Sequence of chain 1.F:
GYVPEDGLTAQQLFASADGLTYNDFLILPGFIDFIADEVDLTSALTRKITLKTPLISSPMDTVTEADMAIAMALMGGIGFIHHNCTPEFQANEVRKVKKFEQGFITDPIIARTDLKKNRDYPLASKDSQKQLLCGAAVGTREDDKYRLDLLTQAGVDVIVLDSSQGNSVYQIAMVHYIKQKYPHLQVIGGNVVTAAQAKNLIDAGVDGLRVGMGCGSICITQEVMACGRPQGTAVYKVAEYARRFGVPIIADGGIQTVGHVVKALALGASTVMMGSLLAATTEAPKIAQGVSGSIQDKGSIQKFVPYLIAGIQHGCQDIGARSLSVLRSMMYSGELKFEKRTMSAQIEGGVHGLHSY

Binding-site contacts:
Ligand atom O3' contacts residue ARG322 of chain 1.F at 3.1 Å (salt-bridge).
Ligand atom C4 contacts residue CYS331 of chain 1.F at 3.8 Å (hydrophobic).
Ligand atom C2' contacts residue ASP364 of chain 1.F at 3.6 Å.
Ligand atom O2' contacts residue ASP364 of chain 1.F at 2.8 Å (salt-bridge).
Ligand atom C3' contacts residue ARG322 of chain 1.F at 3.8 Å.
Ligand atom N7 contacts residue ILE330 of chain 1.F at 3.8 Å.
Ligand atom O3P contacts residue SER388 of chain 1.F at 2.6 Å (h-bond).
Ligand atom C8 contacts residue ILE330 of chain 1.F at 3.6 Å (hydrophobic).
Ligand atom P contacts residue SER329 of chain 1.F at 3.8 Å.
Ligand atom O2' contacts residue ARG322 of chain 1.F at 3.1 Å (salt-bridge).
Ligand atom O2P contacts residue SER388 of chain 1.F at 3.4 Å (h-bond).
Ligand atom O5' contacts residue GLY365 of chain 1.F at 3.5 Å.
Ligand atom O3P contacts residue SER329 of chain 1.F at 4.0 Å.
Ligand atom C2' contacts residue NAD1 of chain 1.S at 3.8 Å.
Ligand atom O1P contacts residue SER329 of chain 1.F at 2.9 Å (h-bond).
Ligand atom O2' contacts residue ASN303 of chain 1.F at 3.3 Å (h-bond).
Ligand atom O5' contacts residue GLY328 of chain 1.F at 3.9 Å.
Ligand atom C3' contacts residue MET70 of chain 1.F at 3.9 Å (hydrophobic).
Ligand atom C2 contacts residue THR333 of chain 1.F at 3.8 Å.
Ligand atom N3 contacts residue NAD1 of chain 1.S at 3.8 Å.
Ligand atom O1P contacts residue GLY328 of chain 1.F at 3.5 Å.
Ligand atom C4' contacts residue ASP364 of chain 1.F at 3.4 Å.
Ligand atom O3P contacts residue GLY387 of chain 1.F at 3.7 Å.
Ligand atom P contacts residue GLY366 of chain 1.F at 3.9 Å.
Ligand atom O6 contacts residue NAD1 of chain 1.S at 3.9 Å.
Ligand atom P contacts residue SER388 of chain 1.F at 3.7 Å.
Ligand atom O6 contacts residue GLN441 of chain 1.F at 3.8 Å.
Ligand atom O3' contacts residue ASP364 of chain 1.F at 2.6 Å (salt-bridge).
Ligand atom C3' contacts residue ASP364 of chain 1.F at 3.3 Å.
Ligand atom O1P contacts residue GLY365 of chain 1.F at 3.9 Å.
Ligand atom C2 contacts residue NAD1 of chain 1.S at 3.7 Å.
Ligand atom N1 contacts residue NAD1 of chain 1.S at 4.0 Å.
Ligand atom C5' contacts residue MET70 of chain 1.F at 3.9 Å (hydrophobic).
Ligand atom C2' contacts residue ARG322 of chain 1.F at 3.5 Å.
Ligand atom C8 contacts residue MET70 of chain 1.F at 3.8 Å (hydrophobic).
Ligand atom C3' contacts residue SER68 of chain 1.F at 3.3 Å.
Ligand atom O2P contacts residue GLY387 of chain 1.F at 2.9 Å (h-bond).
Ligand atom N3 contacts residue CYS331 of chain 1.F at 4.0 Å.
Ligand atom O3' contacts residue SER68 of chain 1.F at 2.8 Å (h-bond).
Ligand atom O1P contacts residue GLY366 of chain 1.F at 2.9 Å (h-bond).

This protein binds this small molecule.
Small molecule (SMILES): O=c1[nH]cnc2c1ncn2[C@@H]1O[C@H](COP(=O)(O)O)[C@@H](O)[C@H]1O